Binding-site contacts:
Ligand atom CE contacts residue PHE233 of chain 2.B at 3.2 Å (hydrophobic).
Ligand atom SD contacts residue ASP230 of chain 2.B at 3.4 Å (salt-bridge).
Ligand atom CB contacts residue PHE176 of chain 1.B at 3.8 Å (hydrophobic).
Ligand atom OXT contacts residue TRP237 of chain 2.B at 3.6 Å.
Ligand atom SD contacts residue ADN1 of chain 1.F at 3.4 Å.
Ligand atom N contacts residue TRP237 of chain 2.B at 3.7 Å.
Ligand atom N contacts residue SER289 of chain 2.B at 2.9 Å (h-bond).
Ligand atom CE contacts residue ADN1 of chain 1.F at 3.2 Å.
Ligand atom CB contacts residue ADN1 of chain 1.F at 4.2 Å.
Ligand atom CG contacts residue PHE274 of chain 2.B at 4.1 Å (hydrophobic).
Ligand atom SD contacts residue THR175 of chain 1.B at 4.5 Å.
Ligand atom O contacts residue PHE233 of chain 2.B at 4.5 Å.
Ligand atom N contacts residue THR175 of chain 1.B at 4.4 Å.
Ligand atom CE contacts residue THR175 of chain 1.B at 4.2 Å.
Ligand atom O contacts residue SER43 of chain 1.B at 2.8 Å (h-bond).
Ligand atom OXT contacts residue ASP230 of chain 2.B at 3.4 Å (salt-bridge).
Ligand atom CE contacts residue LEU37 of chain 1.B at 4.3 Å (hydrophobic).
Ligand atom CA contacts residue SER289 of chain 2.B at 3.7 Å.
Ligand atom SD contacts residue ASN235 of chain 2.B at 4.0 Å.
Ligand atom SD contacts residue PHE274 of chain 2.B at 4.0 Å.
Ligand atom O contacts residue PHE176 of chain 1.B at 4.0 Å.
Ligand atom CA contacts residue PHE176 of chain 1.B at 4.0 Å (hydrophobic).
Ligand atom CG contacts residue ADN1 of chain 1.F at 4.5 Å.
Ligand atom SD contacts residue PHE233 of chain 2.B at 3.8 Å.
Ligand atom OXT contacts residue ASP41 of chain 1.B at 3.9 Å.
Ligand atom CA contacts residue SER43 of chain 1.B at 4.5 Å.
Ligand atom OXT contacts residue SER43 of chain 1.B at 3.5 Å (h-bond).
Ligand atom C contacts residue SER43 of chain 1.B at 3.4 Å.
Ligand atom CG contacts residue THR175 of chain 1.B at 3.2 Å.
Ligand atom CB contacts residue THR175 of chain 1.B at 3.2 Å.
Ligand atom O contacts residue LEU37 of chain 1.B at 3.9 Å.

Sequence of chain 1.B:
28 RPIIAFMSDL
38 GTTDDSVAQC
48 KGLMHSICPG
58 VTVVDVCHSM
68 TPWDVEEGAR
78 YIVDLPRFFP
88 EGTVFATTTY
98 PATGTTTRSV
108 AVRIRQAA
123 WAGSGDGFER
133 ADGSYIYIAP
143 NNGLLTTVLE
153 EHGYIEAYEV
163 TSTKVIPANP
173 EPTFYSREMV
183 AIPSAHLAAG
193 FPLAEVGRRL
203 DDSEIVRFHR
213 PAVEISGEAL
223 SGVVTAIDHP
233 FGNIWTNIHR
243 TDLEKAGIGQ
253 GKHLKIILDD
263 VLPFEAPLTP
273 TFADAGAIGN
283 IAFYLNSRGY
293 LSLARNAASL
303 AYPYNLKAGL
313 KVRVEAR

A small-molecule ligand and the protein it binds are described below.
Small molecule (SMILES): CSCC[C@H](N)C(=O)O

Sequence of chain 2.B:
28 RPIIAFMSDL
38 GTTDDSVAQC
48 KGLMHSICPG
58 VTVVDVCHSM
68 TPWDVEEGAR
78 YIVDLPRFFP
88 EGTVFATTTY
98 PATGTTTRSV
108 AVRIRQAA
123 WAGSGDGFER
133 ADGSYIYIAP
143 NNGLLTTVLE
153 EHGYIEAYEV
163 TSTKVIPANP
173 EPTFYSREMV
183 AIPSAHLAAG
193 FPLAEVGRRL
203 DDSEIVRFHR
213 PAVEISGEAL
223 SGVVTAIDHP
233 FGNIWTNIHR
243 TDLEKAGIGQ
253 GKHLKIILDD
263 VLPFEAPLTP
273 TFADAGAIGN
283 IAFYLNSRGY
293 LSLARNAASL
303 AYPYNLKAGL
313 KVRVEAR